A protein and the small-molecule ligand that binds it are described below.
Small molecule (SMILES): [H]/N=C(/N)N[C@H]1[C@H](O)[C@@H](O)[C@H](O[C@@H]2O[C@@H](C)[C@](O)(C=O)[C@H]2O[C@@H]2O[C@@H](CO)[C@H](O)[C@@H](O)[C@@H]2NC)[C@@H](N/C(N)=N\[H])[C@@H]1O

Binding-site contacts:
Ligand atom N31 contacts residue LYS74 of chain 1.B at 3.8 Å.
Ligand atom C63 contacts residue ARG70 of chain 1.B at 4.0 Å.
Ligand atom C11 contacts residue LYS74 of chain 1.B at 3.6 Å.
Ligand atom CI3 contacts residue ALA66 of chain 1.B at 3.9 Å (hydrophobic).
Ligand atom C51 contacts residue LYS74 of chain 1.B at 3.8 Å.
Ligand atom O63 contacts residue ARG70 of chain 1.B at 3.3 Å (salt-bridge).
Ligand atom N31 contacts residue ARG70 of chain 1.B at 3.0 Å (salt-bridge).
Ligand atom O33 contacts residue ALA66 of chain 1.B at 2.8 Å (h-bond).
Ligand atom C53 contacts residue ARG70 of chain 1.B at 3.4 Å.
Ligand atom C42 contacts residue LYS73 of chain 1.B at 3.9 Å.
Ligand atom O32 contacts residue ARG70 of chain 1.B at 3.2 Å.
Ligand atom C33 contacts residue ARG70 of chain 1.B at 3.5 Å.
Ligand atom NB1 contacts residue LYS74 of chain 1.B at 2.7 Å (salt-bridge).
Ligand atom CI3 contacts residue LYS73 of chain 1.B at 3.9 Å.
Ligand atom C22 contacts residue ARG70 of chain 1.B at 3.7 Å.
Ligand atom CD1 contacts residue ARG70 of chain 1.B at 3.0 Å.
Ligand atom CI3 contacts residue ARG70 of chain 1.B at 4.1 Å.
Ligand atom C31 contacts residue LYS74 of chain 1.B at 3.4 Å.
Ligand atom O33 contacts residue ARG70 of chain 1.B at 3.8 Å.
Ligand atom CA1 contacts residue LYS74 of chain 1.B at 3.8 Å.
Ligand atom O13 contacts residue ARG70 of chain 1.B at 2.9 Å.
Ligand atom C33 contacts residue ALA66 of chain 1.B at 4.0 Å (hydrophobic).
Ligand atom C32 contacts residue LYS73 of chain 1.B at 3.7 Å.
Ligand atom OG2 contacts residue LYS73 of chain 1.B at 3.9 Å.
Ligand atom NE1 contacts residue ARG70 of chain 1.B at 2.4 Å (salt-bridge).
Ligand atom C13 contacts residue ARG70 of chain 1.B at 3.9 Å.
Ligand atom C41 contacts residue LYS74 of chain 1.B at 3.1 Å.
Ligand atom C12 contacts residue ARG70 of chain 1.B at 3.5 Å.
Ligand atom O33 contacts residue ALA67 of chain 1.B at 3.9 Å.
Ligand atom C23 contacts residue ARG70 of chain 1.B at 3.7 Å.
Ligand atom O43 contacts residue ARG70 of chain 1.B at 3.4 Å (salt-bridge).
Ligand atom O21 contacts residue LYS74 of chain 1.B at 3.9 Å.
Ligand atom C21 contacts residue LYS74 of chain 1.B at 2.9 Å.
Ligand atom N23 contacts residue ARG70 of chain 1.B at 3.4 Å.
Ligand atom CH2 contacts residue LYS73 of chain 1.B at 3.0 Å.
Ligand atom C61 contacts residue LYS74 of chain 1.B at 3.2 Å.
Ligand atom O32 contacts residue LYS73 of chain 1.B at 2.7 Å (salt-bridge).
Ligand atom C32 contacts residue ARG70 of chain 1.B at 4.1 Å.
Ligand atom N23 contacts residue LYS73 of chain 1.B at 4.0 Å.
Ligand atom C43 contacts residue ARG70 of chain 1.B at 3.9 Å.

Sequence of chain 1.B:
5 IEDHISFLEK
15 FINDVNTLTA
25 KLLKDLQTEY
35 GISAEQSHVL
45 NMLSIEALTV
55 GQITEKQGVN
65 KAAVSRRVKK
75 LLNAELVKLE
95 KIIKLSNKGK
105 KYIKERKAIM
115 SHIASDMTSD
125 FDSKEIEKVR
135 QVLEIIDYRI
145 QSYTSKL